Binding-site contacts:
Ligand atom BR1 contacts residue GLU121 of chain 1.A at 3.2 Å.
Ligand atom O contacts residue VAL52 of chain 1.A at 4.5 Å.
Ligand atom BR contacts residue LEU44 of chain 1.A at 3.7 Å.
Ligand atom C3 contacts residue VAL52 of chain 1.A at 4.0 Å (hydrophobic).
Ligand atom BR1 contacts residue PRO123 of chain 1.A at 4.1 Å.
Ligand atom C contacts residue LEU120 of chain 1.A at 4.2 Å (hydrophobic).
Ligand atom C3 contacts residue ILE185 of chain 1.A at 4.3 Å (hydrophobic).
Ligand atom C2 contacts residue LEU174 of chain 1.A at 3.9 Å (hydrophobic).
Ligand atom BR contacts residue LEU174 of chain 1.A at 3.9 Å.
Ligand atom C1 contacts residue LEU174 of chain 1.A at 3.9 Å (hydrophobic).
Ligand atom C4 contacts residue VAL52 of chain 1.A at 4.2 Å (hydrophobic).
Ligand atom C contacts residue ILE185 of chain 1.A at 4.3 Å (hydrophobic).
Ligand atom S contacts residue ILE185 of chain 1.A at 4.0 Å.
Ligand atom BR1 contacts residue ARG122 of chain 1.A at 3.8 Å.
Ligand atom BR1 contacts residue ILE104 of chain 1.A at 3.6 Å.
Ligand atom BR contacts residue ARG122 of chain 1.A at 4.3 Å.
Ligand atom S contacts residue VAL52 of chain 1.A at 4.2 Å.
Ligand atom O1 contacts residue LEU44 of chain 1.A at 3.7 Å.
Ligand atom C contacts residue ALA65 of chain 1.A at 4.2 Å (hydrophobic).
Ligand atom C2 contacts residue LEU44 of chain 1.A at 4.5 Å (hydrophobic).
Ligand atom BR1 contacts residue LEU120 of chain 1.A at 4.3 Å.
Ligand atom BR1 contacts residue ALA65 of chain 1.A at 3.7 Å.
Ligand atom O contacts residue ILE185 of chain 1.A at 4.5 Å.
Ligand atom BR1 contacts residue LEU174 of chain 1.A at 3.9 Å.
Ligand atom C2 contacts residue ALA65 of chain 1.A at 4.1 Å (hydrophobic).
Ligand atom C1 contacts residue ALA65 of chain 1.A at 3.7 Å (hydrophobic).

A small-molecule ligand and the protein it binds are described below.
Small molecule (SMILES): O=C(O)c1scc(Br)c1Br

Sequence of chain 1.A:
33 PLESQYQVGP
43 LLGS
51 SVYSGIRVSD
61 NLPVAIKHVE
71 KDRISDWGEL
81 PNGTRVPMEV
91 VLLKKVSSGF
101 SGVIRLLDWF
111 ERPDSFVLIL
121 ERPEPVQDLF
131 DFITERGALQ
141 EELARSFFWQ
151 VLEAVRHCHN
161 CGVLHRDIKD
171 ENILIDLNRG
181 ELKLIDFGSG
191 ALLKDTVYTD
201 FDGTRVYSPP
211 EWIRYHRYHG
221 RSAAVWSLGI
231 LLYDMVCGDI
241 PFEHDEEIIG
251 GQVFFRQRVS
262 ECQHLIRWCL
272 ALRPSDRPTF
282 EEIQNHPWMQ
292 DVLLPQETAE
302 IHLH